A small-molecule ligand and the protein it binds are described below.
Small molecule (SMILES): Nc1ncnc2c1ncn2[C@H]1C[C@H](O)[C@@H](CO[P](=O)(O)O[P](=O)(O)OP(=O)(O)O)O1

Binding-site contacts:
Ligand atom N1 contacts residue TYR392 of chain 1.B at 4.0 Å.
Ligand atom C1' contacts residue TYR267 of chain 1.B at 3.5 Å (hydrophobic).
Ligand atom C5 contacts residue LEU73 of chain 1.B at 3.9 Å (hydrophobic).
Ligand atom C5' contacts residue TYR211 of chain 1.B at 3.7 Å (hydrophobic).
Ligand atom N1 contacts residue LEU73 of chain 1.B at 3.6 Å.
Ligand atom N3 contacts residue TYR392 of chain 1.B at 4.0 Å.
Ligand atom O2A contacts residue GLN72 of chain 1.B at 3.4 Å (h-bond).
Ligand atom C6 contacts residue LEU73 of chain 1.B at 3.3 Å (hydrophobic).
Ligand atom N6 contacts residue HIS143 of chain 1.B at 4.0 Å.
Ligand atom N7 contacts residue HIS143 of chain 1.B at 3.3 Å.
Ligand atom O3A contacts residue HIS143 of chain 1.B at 4.0 Å.
Ligand atom N7 contacts residue LEU73 of chain 1.B at 4.0 Å.
Ligand atom C2' contacts residue TYR392 of chain 1.B at 3.3 Å (hydrophobic).
Ligand atom O1G contacts residue TYR392 of chain 1.B at 2.7 Å (h-bond).
Ligand atom C8 contacts residue HIS143 of chain 1.B at 3.6 Å.
Ligand atom C2 contacts residue TYR392 of chain 1.B at 3.7 Å (hydrophobic).
Ligand atom O3' contacts residue TYR211 of chain 1.B at 3.5 Å (h-bond).
Ligand atom C4' contacts residue TYR211 of chain 1.B at 3.7 Å (hydrophobic).
Ligand atom O2B contacts residue HIS153 of chain 1.B at 4.0 Å.
Ligand atom C2 contacts residue SER76 of chain 1.B at 3.7 Å.
Ligand atom O1A contacts residue HIS138 of chain 1.B at 3.6 Å.
Ligand atom N3 contacts residue TYR267 of chain 1.B at 3.8 Å.
Ligand atom O1B contacts residue HIS143 of chain 1.B at 3.0 Å (h-bond).
Ligand atom O4' contacts residue TYR267 of chain 1.B at 3.6 Å.
Ligand atom O3' contacts residue TYR263 of chain 1.B at 2.3 Å (h-bond).
Ligand atom C8 contacts residue LEU73 of chain 1.B at 3.9 Å (hydrophobic).
Ligand atom O5' contacts residue TYR211 of chain 1.B at 3.8 Å.
Ligand atom C3' contacts residue TYR263 of chain 1.B at 3.7 Å (hydrophobic).
Ligand atom N9 contacts residue LEU73 of chain 1.B at 3.7 Å.
Ligand atom N6 contacts residue LEU73 of chain 1.B at 3.0 Å (h-bond).
Ligand atom O1B contacts residue HIS153 of chain 1.B at 4.0 Å.
Ligand atom O3B contacts residue TYR392 of chain 1.B at 3.9 Å.
Ligand atom C2 contacts residue TYR267 of chain 1.B at 3.5 Å (hydrophobic).
Ligand atom O2A contacts residue ARG87 of chain 1.B at 2.9 Å (salt-bridge).
Ligand atom O3B contacts residue HIS143 of chain 1.B at 3.2 Å (h-bond).
Ligand atom O3' contacts residue TYR392 of chain 1.B at 3.6 Å.
Ligand atom N1 contacts residue SER76 of chain 1.B at 3.7 Å.
Ligand atom C5 contacts residue HIS143 of chain 1.B at 3.7 Å.
Ligand atom PB contacts residue HIS143 of chain 1.B at 3.6 Å.
Ligand atom C4 contacts residue LEU73 of chain 1.B at 3.6 Å (hydrophobic).

Sequence of chain 1.B:
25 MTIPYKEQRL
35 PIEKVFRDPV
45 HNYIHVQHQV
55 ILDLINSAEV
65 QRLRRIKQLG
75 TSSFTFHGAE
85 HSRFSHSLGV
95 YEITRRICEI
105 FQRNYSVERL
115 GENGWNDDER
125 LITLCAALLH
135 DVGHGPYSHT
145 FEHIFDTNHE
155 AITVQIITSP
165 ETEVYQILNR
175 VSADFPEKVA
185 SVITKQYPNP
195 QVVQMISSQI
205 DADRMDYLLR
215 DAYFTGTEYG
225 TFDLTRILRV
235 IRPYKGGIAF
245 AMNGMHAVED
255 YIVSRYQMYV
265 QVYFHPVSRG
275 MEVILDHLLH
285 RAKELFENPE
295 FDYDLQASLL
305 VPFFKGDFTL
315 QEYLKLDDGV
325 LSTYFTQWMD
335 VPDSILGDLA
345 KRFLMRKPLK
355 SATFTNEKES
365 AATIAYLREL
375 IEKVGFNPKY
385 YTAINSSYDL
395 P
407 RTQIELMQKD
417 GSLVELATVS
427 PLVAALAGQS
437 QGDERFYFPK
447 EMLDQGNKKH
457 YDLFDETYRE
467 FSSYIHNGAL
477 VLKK